Sequence of chain 1.C:
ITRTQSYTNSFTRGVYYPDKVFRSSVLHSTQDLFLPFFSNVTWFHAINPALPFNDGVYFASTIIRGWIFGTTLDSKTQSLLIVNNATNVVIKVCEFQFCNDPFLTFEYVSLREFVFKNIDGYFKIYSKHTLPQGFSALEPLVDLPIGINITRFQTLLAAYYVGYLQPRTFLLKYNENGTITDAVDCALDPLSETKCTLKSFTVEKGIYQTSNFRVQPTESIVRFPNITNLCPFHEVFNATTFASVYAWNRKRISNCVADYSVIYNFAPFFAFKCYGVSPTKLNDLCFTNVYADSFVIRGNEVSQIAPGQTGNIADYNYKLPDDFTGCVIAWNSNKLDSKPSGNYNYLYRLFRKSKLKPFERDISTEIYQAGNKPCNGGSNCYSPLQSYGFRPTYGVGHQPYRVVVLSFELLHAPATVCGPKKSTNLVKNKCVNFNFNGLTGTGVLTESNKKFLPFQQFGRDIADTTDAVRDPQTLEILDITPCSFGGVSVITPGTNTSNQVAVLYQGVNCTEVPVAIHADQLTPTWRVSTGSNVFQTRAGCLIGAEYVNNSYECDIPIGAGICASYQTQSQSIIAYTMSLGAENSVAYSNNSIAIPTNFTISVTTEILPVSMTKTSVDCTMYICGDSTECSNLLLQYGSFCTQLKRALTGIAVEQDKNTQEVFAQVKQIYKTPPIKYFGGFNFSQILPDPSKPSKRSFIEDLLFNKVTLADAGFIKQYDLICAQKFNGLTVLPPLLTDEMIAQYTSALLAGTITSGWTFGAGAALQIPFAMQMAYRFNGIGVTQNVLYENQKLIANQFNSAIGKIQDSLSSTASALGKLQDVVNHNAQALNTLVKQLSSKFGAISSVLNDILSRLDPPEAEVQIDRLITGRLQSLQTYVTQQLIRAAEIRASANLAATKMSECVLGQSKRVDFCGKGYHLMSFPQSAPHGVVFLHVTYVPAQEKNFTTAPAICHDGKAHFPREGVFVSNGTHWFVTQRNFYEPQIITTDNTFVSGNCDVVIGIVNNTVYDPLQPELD

Binding-site contacts:
Ligand atom C5 contacts residue ASN713 of chain 1.C at 3.7 Å.
Ligand atom O5 contacts residue ASN713 of chain 1.C at 2.4 Å (h-bond).
Ligand atom C1 contacts residue GLN1067 of chain 1.C at 4.5 Å.
Ligand atom C1 contacts residue ASN713 of chain 1.C at 1.4 Å.
Ligand atom O7 contacts residue ASN713 of chain 1.C at 4.2 Å.
Ligand atom C5 contacts residue LEU918 of chain 1.C at 4.5 Å (hydrophobic).
Ligand atom C4 contacts residue ASN713 of chain 1.C at 4.2 Å.
Ligand atom O6 contacts residue GLN922 of chain 1.C at 3.5 Å (h-bond).
Ligand atom C2 contacts residue ASN713 of chain 1.C at 2.4 Å.
Ligand atom O4 contacts residue LEU918 of chain 1.C at 4.4 Å.
Ligand atom C3 contacts residue ASN713 of chain 1.C at 3.8 Å.
Ligand atom O5 contacts residue GLN1067 of chain 1.C at 4.3 Å.
Ligand atom N2 contacts residue ASN713 of chain 1.C at 2.9 Å (h-bond).
Ligand atom C7 contacts residue ASN713 of chain 1.C at 3.8 Å.

This small molecule binds to this protein.
Small molecule (SMILES): CC(=O)N[C@@H]1[C@@H](O)[C@H](O)[C@@H](CO)O[C@H]1O